Sequence of chain 1.H:
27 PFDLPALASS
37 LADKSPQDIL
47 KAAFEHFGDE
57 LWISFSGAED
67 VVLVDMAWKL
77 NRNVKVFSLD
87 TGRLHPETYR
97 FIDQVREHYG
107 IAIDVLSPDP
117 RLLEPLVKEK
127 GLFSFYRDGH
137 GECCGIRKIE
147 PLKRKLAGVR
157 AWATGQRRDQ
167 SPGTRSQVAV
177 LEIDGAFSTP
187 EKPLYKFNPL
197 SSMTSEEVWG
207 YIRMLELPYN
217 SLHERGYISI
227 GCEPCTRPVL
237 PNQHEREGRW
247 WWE

Binding-site contacts:
Ligand atom C2' contacts residue ASP66 of chain 1.H at 3.5 Å.
Ligand atom O2' contacts residue ASP66 of chain 1.H at 3.8 Å.
Ligand atom C2 contacts residue SER62 of chain 1.H at 3.8 Å.
Ligand atom C3' contacts residue GLY161 of chain 1.H at 3.7 Å.
Ligand atom O1B contacts residue LYS144 of chain 1.H at 3.8 Å.
Ligand atom N7 contacts residue SER62 of chain 1.H at 3.6 Å.
Ligand atom N3 contacts residue PHE61 of chain 1.H at 3.5 Å (h-bond).
Ligand atom O3B contacts residue LYS144 of chain 1.H at 3.2 Å (salt-bridge).
Ligand atom N1 contacts residue PHE61 of chain 1.H at 3.6 Å.
Ligand atom N9 contacts residue SER62 of chain 1.H at 3.6 Å.
Ligand atom C2' contacts residue SER60 of chain 1.H at 3.4 Å.
Ligand atom O2A contacts residue ARG242 of chain 1.H at 3.6 Å.
Ligand atom O2B contacts residue ARG242 of chain 1.H at 3.1 Å (salt-bridge).
Ligand atom SB contacts residue ARG245 of chain 1.H at 3.6 Å.
Ligand atom C8 contacts residue SER62 of chain 1.H at 3.6 Å.
Ligand atom C5 contacts residue SER62 of chain 1.H at 3.4 Å.
Ligand atom O2B contacts residue ARG245 of chain 1.H at 2.8 Å (salt-bridge).
Ligand atom O2A contacts residue ARG245 of chain 1.H at 3.8 Å.
Ligand atom O3' contacts residue GLY161 of chain 1.H at 2.5 Å (h-bond).
Ligand atom N1 contacts residue SER84 of chain 1.H at 3.6 Å.
Ligand atom C2 contacts residue LEU85 of chain 1.H at 3.4 Å (hydrophobic).
Ligand atom O2' contacts residue GLY161 of chain 1.H at 3.4 Å (h-bond).
Ligand atom C2 contacts residue SER60 of chain 1.H at 3.4 Å.
Ligand atom O3B contacts residue ARG245 of chain 1.H at 3.2 Å (salt-bridge).
Ligand atom O3' contacts residue GLN162 of chain 1.H at 3.2 Å (h-bond).
Ligand atom N3 contacts residue SER62 of chain 1.H at 3.6 Å (h-bond).
Ligand atom C3' contacts residue ASP66 of chain 1.H at 3.6 Å.
Ligand atom O2' contacts residue SER60 of chain 1.H at 2.4 Å (h-bond).
Ligand atom O2' contacts residue THR160 of chain 1.H at 3.5 Å.
Ligand atom O3' contacts residue ASP66 of chain 1.H at 3.3 Å.
Ligand atom O3' contacts residue THR160 of chain 1.H at 3.6 Å.
Ligand atom C2 contacts residue PHE83 of chain 1.H at 3.8 Å (hydrophobic).
Ligand atom C4 contacts residue SER60 of chain 1.H at 3.6 Å.
Ligand atom C2 contacts residue SER84 of chain 1.H at 3.7 Å.
Ligand atom C2 contacts residue PHE61 of chain 1.H at 3.2 Å (hydrophobic).
Ligand atom C6 contacts residue LEU85 of chain 1.H at 3.4 Å (hydrophobic).
Ligand atom N1 contacts residue LEU85 of chain 1.H at 2.6 Å (h-bond).
Ligand atom C4 contacts residue SER62 of chain 1.H at 3.4 Å.
Ligand atom N6 contacts residue LEU85 of chain 1.H at 3.0 Å (h-bond).
Ligand atom N3 contacts residue SER60 of chain 1.H at 2.8 Å (h-bond).

The protein below binds the small molecule below.
Small molecule (SMILES): Nc1ncnc2c1ncn2[C@@H]1O[C@H](CO[P](=O)(O)OS(=O)(=O)O)[C@@H](O)[C@H]1O